The protein below binds the small molecule below.
Small molecule (SMILES): COc1ccncc1CCCNCc1ccc2ccc(N)nc2c1

Sequence of chain 1.B:
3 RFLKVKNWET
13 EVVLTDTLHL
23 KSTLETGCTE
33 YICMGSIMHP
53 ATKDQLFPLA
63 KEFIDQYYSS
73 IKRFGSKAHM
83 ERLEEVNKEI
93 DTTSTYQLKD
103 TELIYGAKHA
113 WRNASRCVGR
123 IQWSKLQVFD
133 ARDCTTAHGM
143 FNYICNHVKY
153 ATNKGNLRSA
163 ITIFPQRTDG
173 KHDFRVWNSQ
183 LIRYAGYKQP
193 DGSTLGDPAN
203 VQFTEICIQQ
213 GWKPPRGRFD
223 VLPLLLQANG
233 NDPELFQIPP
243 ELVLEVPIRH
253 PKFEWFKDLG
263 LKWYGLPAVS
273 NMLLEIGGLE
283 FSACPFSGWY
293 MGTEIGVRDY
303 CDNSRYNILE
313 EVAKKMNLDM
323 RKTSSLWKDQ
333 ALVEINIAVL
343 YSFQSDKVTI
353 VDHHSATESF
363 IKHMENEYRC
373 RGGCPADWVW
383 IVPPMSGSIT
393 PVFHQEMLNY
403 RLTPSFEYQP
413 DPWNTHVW

Binding-site contacts:
Ligand atom C10 contacts residue GLU296 of chain 1.B at 3.5 Å.
Ligand atom C08 contacts residue VAL271 of chain 1.B at 3.6 Å (hydrophobic).
Ligand atom C07 contacts residue HEM1 of chain 1.G at 3.5 Å.
Ligand atom C05 contacts residue HEM1 of chain 1.G at 3.7 Å.
Ligand atom C02 contacts residue HEM1 of chain 1.G at 3.7 Å.
Ligand atom N02 contacts residue TYR292 of chain 1.B at 3.9 Å.
Ligand atom C06 contacts residue PHE288 of chain 1.B at 3.8 Å (hydrophobic).
Ligand atom N02 contacts residue HEM1 of chain 1.G at 3.7 Å.
Ligand atom O27 contacts residue MET40 of chain 1.B at 3.6 Å.
Ligand atom N02 contacts residue GLU296 of chain 1.B at 2.7 Å (salt-bridge).
Ligand atom C14 contacts residue HEM1 of chain 1.G at 3.3 Å.
Ligand atom O27 contacts residue H4B1 of chain 1.H at 3.4 Å (h-bond).
Ligand atom N02 contacts residue TRP291 of chain 1.B at 2.8 Å (h-bond).
Ligand atom C03 contacts residue HEM1 of chain 1.G at 3.0 Å.
Ligand atom C15 contacts residue TRP382 of chain 1.B at 3.6 Å (hydrophobic).
Ligand atom C28 contacts residue MET40 of chain 1.B at 3.6 Å (hydrophobic).
Ligand atom C02 contacts residue GLU296 of chain 1.B at 3.5 Å.
Ligand atom C28 contacts residue H4B1 of chain 1.H at 3.5 Å.
Ligand atom C09 contacts residue HEM1 of chain 1.G at 3.4 Å.
Ligand atom N21 contacts residue MET40 of chain 1.B at 3.9 Å.
Ligand atom N02 contacts residue PRO269 of chain 1.B at 3.7 Å.
Ligand atom C26 contacts residue TRP10 of chain 1.A at 3.4 Å (hydrophobic).
Ligand atom C26 contacts residue MET40 of chain 1.B at 3.9 Å (hydrophobic).
Ligand atom C09 contacts residue GLU296 of chain 1.B at 3.5 Å.
Ligand atom C06 contacts residue HEM1 of chain 1.G at 3.4 Å.
Ligand atom N01 contacts residue GLU296 of chain 1.B at 2.7 Å (salt-bridge).
Ligand atom C24 contacts residue MET40 of chain 1.B at 3.6 Å (hydrophobic).
Ligand atom N12 contacts residue HEM1 of chain 1.G at 2.9 Å (h-bond).
Ligand atom C06 contacts residue VAL271 of chain 1.B at 3.4 Å (hydrophobic).
Ligand atom C15 contacts residue H4B1 of chain 1.H at 3.6 Å.
Ligand atom C11 contacts residue HEM1 of chain 1.G at 3.0 Å.
Ligand atom O27 contacts residue TRP382 of chain 1.B at 3.8 Å.
Ligand atom C25 contacts residue TRP10 of chain 1.A at 3.6 Å (hydrophobic).
Ligand atom C23 contacts residue MET40 of chain 1.B at 3.6 Å (hydrophobic).
Ligand atom C13 contacts residue HEM1 of chain 1.G at 3.3 Å.
Ligand atom C22 contacts residue MET40 of chain 1.B at 3.8 Å (hydrophobic).
Ligand atom C04 contacts residue HEM1 of chain 1.G at 3.2 Å.
Ligand atom C25 contacts residue MET40 of chain 1.B at 3.7 Å (hydrophobic).
Ligand atom C08 contacts residue HEM1 of chain 1.G at 3.6 Å.
Ligand atom C07 contacts residue VAL271 of chain 1.B at 3.3 Å (hydrophobic).

Sequence of chain 1.A:
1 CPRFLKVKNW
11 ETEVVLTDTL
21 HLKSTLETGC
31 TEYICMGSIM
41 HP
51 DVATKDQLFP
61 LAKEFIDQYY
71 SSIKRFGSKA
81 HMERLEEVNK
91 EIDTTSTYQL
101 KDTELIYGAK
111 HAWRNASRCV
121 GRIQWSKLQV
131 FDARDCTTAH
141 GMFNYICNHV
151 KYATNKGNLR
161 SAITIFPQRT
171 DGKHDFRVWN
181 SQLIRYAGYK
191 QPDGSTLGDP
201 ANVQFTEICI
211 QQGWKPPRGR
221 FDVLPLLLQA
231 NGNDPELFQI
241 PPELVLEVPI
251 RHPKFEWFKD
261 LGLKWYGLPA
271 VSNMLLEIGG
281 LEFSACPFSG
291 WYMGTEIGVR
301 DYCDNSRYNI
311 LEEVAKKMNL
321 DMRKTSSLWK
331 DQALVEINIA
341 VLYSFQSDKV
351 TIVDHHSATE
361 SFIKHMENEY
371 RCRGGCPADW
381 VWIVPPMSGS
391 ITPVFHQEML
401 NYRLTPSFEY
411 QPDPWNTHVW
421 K